Binding-site contacts:
Ligand atom C6 contacts residue PRO165 of chain 1.B at 4.4 Å (hydrophobic).
Ligand atom C6 contacts residue ILE217 of chain 1.B at 3.9 Å (hydrophobic).
Ligand atom C8 contacts residue ASP213 of chain 1.B at 4.2 Å.
Ligand atom C2 contacts residue ILE217 of chain 1.B at 3.8 Å (hydrophobic).
Ligand atom C6 contacts residue ASP213 of chain 1.B at 3.3 Å.
Ligand atom C3 contacts residue CYS10 of chain 1.D at 3.6 Å (hydrophobic).
Ligand atom C9 contacts residue PRO165 of chain 1.B at 3.7 Å (hydrophobic).
Ligand atom C2 contacts residue CYS10 of chain 1.D at 2.6 Å (hydrophobic).
Ligand atom C1 contacts residue CYS10 of chain 1.D at 1.8 Å (hydrophobic).
Ligand atom C4 contacts residue CYS10 of chain 1.D at 3.9 Å (hydrophobic).
Ligand atom C7 contacts residue PRO165 of chain 1.B at 4.2 Å (hydrophobic).
Ligand atom C8 contacts residue PRO165 of chain 1.B at 3.9 Å (hydrophobic).
Ligand atom C7 contacts residue ASP213 of chain 1.B at 3.0 Å.
Ligand atom C9 contacts residue ILE166 of chain 1.B at 4.1 Å (hydrophobic).
Ligand atom C5 contacts residue ASP213 of chain 1.B at 3.2 Å.
Ligand atom C1 contacts residue ILE217 of chain 1.B at 4.3 Å (hydrophobic).

Sequence of chain 1.D:
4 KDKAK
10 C

The small molecule below binds the protein below.
Small molecule (SMILES): C/C=C(\C)CC/C=C(\C)CCC=C(C)C

Sequence of chain 1.B:
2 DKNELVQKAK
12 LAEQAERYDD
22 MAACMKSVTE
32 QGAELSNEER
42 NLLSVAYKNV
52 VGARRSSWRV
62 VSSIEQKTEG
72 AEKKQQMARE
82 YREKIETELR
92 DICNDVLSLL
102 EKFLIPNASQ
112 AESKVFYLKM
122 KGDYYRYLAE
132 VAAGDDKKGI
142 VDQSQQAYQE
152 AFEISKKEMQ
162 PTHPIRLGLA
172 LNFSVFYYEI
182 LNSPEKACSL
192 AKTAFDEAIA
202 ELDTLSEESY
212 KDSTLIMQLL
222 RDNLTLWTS